Sequence of chain 1.RD:
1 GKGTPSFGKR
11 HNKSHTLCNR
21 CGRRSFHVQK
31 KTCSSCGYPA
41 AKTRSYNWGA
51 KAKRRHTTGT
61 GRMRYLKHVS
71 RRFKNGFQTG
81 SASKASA

The small molecule below binds the protein below.
Small molecule (SMILES): NC[C@H]1O[C@H](O[C@H]2[C@H](O[C@@H]3O[C@H](CO)[C@@H](O)[C@H](N)[C@H]3O)[C@@H](O)[C@H](N)C[C@@H]2N)[C@H](N)[C@@H](O)[C@@H]1O

Binding-site contacts:
Ligand atom C15 contacts residue LYS2 of chain 1.RD at 4.4 Å.
Ligand atom C2 contacts residue LYS2 of chain 1.RD at 4.3 Å.
Ligand atom C contacts residue LYS2 of chain 1.RD at 4.3 Å.
Ligand atom O8 contacts residue LYS2 of chain 1.RD at 3.6 Å (salt-bridge).
Ligand atom O contacts residue LYS2 of chain 1.RD at 3.7 Å.